This small molecule binds to this protein.
Small molecule (SMILES): CC1(C)CCC(c2ccc(Cl)cc2)=C(CN2CCN(c3ccc(C(=O)NS(=O)(=O)c4ccc(N[C@H](CCN5CCOCC5)CSc5ccccc5)c(S(=O)(=O)C(F)(F)F)c4)cc3)CC2)C1

Binding-site contacts:
Ligand atom C1 contacts residue GLY145 of chain 1.A at 3.6 Å.
Ligand atom C44 contacts residue GLU103 of chain 1.A at 3.2 Å.
Ligand atom C37 contacts residue GLU103 of chain 1.A at 3.5 Å.
Ligand atom C16 contacts residue GLY145 of chain 1.A at 3.6 Å.
Ligand atom C6 contacts residue TYR108 of chain 1.A at 3.4 Å (hydrophobic).
Ligand atom C43 contacts residue GLU103 of chain 1.A at 3.7 Å.
Ligand atom F59 contacts residue PHE198 of chain 1.A at 3.1 Å.
Ligand atom C36 contacts residue TYR202 of chain 1.A at 3.1 Å (hydrophobic).
Ligand atom C1 contacts residue PHE104 of chain 1.A at 3.8 Å (hydrophobic).
Ligand atom F60 contacts residue TRP144 of chain 1.A at 3.6 Å.
Ligand atom O55 contacts residue TRP144 of chain 1.A at 3.5 Å.
Ligand atom O55 contacts residue VAL148 of chain 1.A at 3.5 Å.
Ligand atom N52 contacts residue ASN143 of chain 1.A at 3.6 Å.
Ligand atom F61 contacts residue LEU201 of chain 1.A at 3.7 Å.
Ligand atom C32 contacts residue TYR108 of chain 1.A at 3.7 Å (hydrophobic).
Ligand atom CL6 contacts residue PHE112 of chain 1.A at 3.0 Å.
Ligand atom C38 contacts residue GLU103 of chain 1.A at 3.9 Å.
Ligand atom S64 contacts residue GLY145 of chain 1.A at 3.8 Å.
Ligand atom F59 contacts residue TYR202 of chain 1.A at 3.5 Å.
Ligand atom N52 contacts residue GLY145 of chain 1.A at 3.3 Å.
Ligand atom O55 contacts residue GLY145 of chain 1.A at 3.6 Å (h-bond).
Ligand atom C36 contacts residue GLU103 of chain 1.A at 3.7 Å.
Ligand atom O55 contacts residue PHE198 of chain 1.A at 3.6 Å.
Ligand atom S62 contacts residue GLU103 of chain 1.A at 3.4 Å (salt-bridge).
Ligand atom O56 contacts residue TRP144 of chain 1.A at 3.6 Å.
Ligand atom C3 contacts residue PHE104 of chain 1.A at 3.7 Å (hydrophobic).
Ligand atom C32 contacts residue PHE104 of chain 1.A at 3.8 Å (hydrophobic).
Ligand atom C35 contacts residue GLU103 of chain 1.A at 3.3 Å.
Ligand atom C38 contacts residue TYR202 of chain 1.A at 3.4 Å (hydrophobic).
Ligand atom C7 contacts residue GLY145 of chain 1.A at 3.6 Å.
Ligand atom C45 contacts residue ARG107 of chain 1.A at 3.8 Å.
Ligand atom O56 contacts residue ASN143 of chain 1.A at 3.8 Å.
Ligand atom O54 contacts residue TYR202 of chain 1.A at 3.4 Å.
Ligand atom F61 contacts residue TYR202 of chain 1.A at 3.6 Å.
Ligand atom O56 contacts residue GLY145 of chain 1.A at 3.2 Å (h-bond).
Ligand atom C15 contacts residue ALA149 of chain 1.A at 3.2 Å (hydrophobic).
Ligand atom N50 contacts residue GLU103 of chain 1.A at 3.0 Å (salt-bridge).
Ligand atom S62 contacts residue ARG107 of chain 1.A at 3.7 Å.
Ligand atom C45 contacts residue GLU103 of chain 1.A at 3.6 Å.
Ligand atom C8 contacts residue TYR108 of chain 1.A at 3.2 Å (hydrophobic).

Sequence of chain 1.A:
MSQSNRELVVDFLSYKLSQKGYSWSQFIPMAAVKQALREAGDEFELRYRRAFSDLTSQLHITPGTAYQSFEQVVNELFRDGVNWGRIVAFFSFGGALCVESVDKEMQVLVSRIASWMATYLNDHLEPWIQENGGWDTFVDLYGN